This small molecule binds to this protein.
Small molecule (SMILES): CNC(=O)c1cc(Oc2ccc(NC(=O)Nc3cc(C(C)(C)C)nn3-c3ccc4ncccc4c3)c(F)c2)ccn1

Binding-site contacts:
Ligand atom C76 contacts residue ALA1950 of chain 1.B at 3.3 Å (hydrophobic).
Ligand atom N56 contacts residue ASP2017 of chain 1.B at 3.5 Å (salt-bridge).
Ligand atom N56 contacts residue GLU1920 of chain 1.B at 3.2 Å (salt-bridge).
Ligand atom O72 contacts residue GLY1886 of chain 1.B at 3.4 Å (h-bond).
Ligand atom F68 contacts residue LEU1945 of chain 1.B at 3.1 Å.
Ligand atom N50 contacts residue ASP2017 of chain 1.B at 3.6 Å.
Ligand atom O63 contacts residue ALA2016 of chain 1.B at 3.4 Å.
Ligand atom C13 contacts residue GLY2019 of chain 1.B at 3.5 Å.
Ligand atom N10 contacts residue GLU1920 of chain 1.B at 3.1 Å (salt-bridge).
Ligand atom C85 contacts residue LEU1932 of chain 1.B at 3.7 Å (hydrophobic).
Ligand atom C85 contacts residue LEU1927 of chain 1.B at 3.7 Å (hydrophobic).
Ligand atom C22 contacts residue LEU2001 of chain 1.B at 3.7 Å (hydrophobic).
Ligand atom C58 contacts residue ASP2017 of chain 1.B at 3.3 Å.
Ligand atom F68 contacts residue MET1947 of chain 1.B at 3.2 Å.
Ligand atom C35 contacts residue TYR2018 of chain 1.B at 3.4 Å (hydrophobic).
Ligand atom C76 contacts residue GLY1886 of chain 1.B at 3.7 Å.
Ligand atom C47 contacts residue ASP2017 of chain 1.B at 3.6 Å.
Ligand atom C4 contacts residue GLU1920 of chain 1.B at 3.1 Å.
Ligand atom C6 contacts residue GLU1920 of chain 1.B at 3.1 Å.
Ligand atom O63 contacts residue ASP2017 of chain 1.B at 2.9 Å (salt-bridge).
Ligand atom C22 contacts residue GLU1948 of chain 1.B at 3.5 Å.
Ligand atom N49 contacts residue ASP2017 of chain 1.B at 3.6 Å.
Ligand atom C25 contacts residue VAL1893 of chain 1.B at 3.7 Å (hydrophobic).
Ligand atom C6 contacts residue ASP2017 of chain 1.B at 3.4 Å.
Ligand atom C83 contacts residue LEU1985 of chain 1.B at 3.7 Å (hydrophobic).
Ligand atom C14 contacts residue GLU1920 of chain 1.B at 3.6 Å.
Ligand atom C9 contacts residue GLU1920 of chain 1.B at 3.4 Å.
Ligand atom O72 contacts residue PHE1890 of chain 1.B at 3.3 Å.
Ligand atom O65 contacts residue VAL1893 of chain 1.B at 3.7 Å.
Ligand atom C2 contacts residue GLU1920 of chain 1.B at 3.5 Å.
Ligand atom N74 contacts residue ALA1950 of chain 1.B at 3.0 Å (h-bond).
Ligand atom C38 contacts residue MET1947 of chain 1.B at 3.7 Å (hydrophobic).
Ligand atom C3 contacts residue GLU1920 of chain 1.B at 3.4 Å.
Ligand atom N23 contacts residue ALA1950 of chain 1.B at 3.5 Å (h-bond).
Ligand atom C1 contacts residue GLU1920 of chain 1.B at 3.3 Å.
Ligand atom N74 contacts residue LEU1949 of chain 1.B at 3.4 Å.
Ligand atom C5 contacts residue GLU1920 of chain 1.B at 3.2 Å.
Ligand atom F68 contacts residue LYS1906 of chain 1.B at 3.6 Å.
Ligand atom C13 contacts residue GLU1920 of chain 1.B at 3.6 Å.
Ligand atom C81 contacts residue TYR1992 of chain 1.B at 3.7 Å (hydrophobic).

Sequence of chain 1.B:
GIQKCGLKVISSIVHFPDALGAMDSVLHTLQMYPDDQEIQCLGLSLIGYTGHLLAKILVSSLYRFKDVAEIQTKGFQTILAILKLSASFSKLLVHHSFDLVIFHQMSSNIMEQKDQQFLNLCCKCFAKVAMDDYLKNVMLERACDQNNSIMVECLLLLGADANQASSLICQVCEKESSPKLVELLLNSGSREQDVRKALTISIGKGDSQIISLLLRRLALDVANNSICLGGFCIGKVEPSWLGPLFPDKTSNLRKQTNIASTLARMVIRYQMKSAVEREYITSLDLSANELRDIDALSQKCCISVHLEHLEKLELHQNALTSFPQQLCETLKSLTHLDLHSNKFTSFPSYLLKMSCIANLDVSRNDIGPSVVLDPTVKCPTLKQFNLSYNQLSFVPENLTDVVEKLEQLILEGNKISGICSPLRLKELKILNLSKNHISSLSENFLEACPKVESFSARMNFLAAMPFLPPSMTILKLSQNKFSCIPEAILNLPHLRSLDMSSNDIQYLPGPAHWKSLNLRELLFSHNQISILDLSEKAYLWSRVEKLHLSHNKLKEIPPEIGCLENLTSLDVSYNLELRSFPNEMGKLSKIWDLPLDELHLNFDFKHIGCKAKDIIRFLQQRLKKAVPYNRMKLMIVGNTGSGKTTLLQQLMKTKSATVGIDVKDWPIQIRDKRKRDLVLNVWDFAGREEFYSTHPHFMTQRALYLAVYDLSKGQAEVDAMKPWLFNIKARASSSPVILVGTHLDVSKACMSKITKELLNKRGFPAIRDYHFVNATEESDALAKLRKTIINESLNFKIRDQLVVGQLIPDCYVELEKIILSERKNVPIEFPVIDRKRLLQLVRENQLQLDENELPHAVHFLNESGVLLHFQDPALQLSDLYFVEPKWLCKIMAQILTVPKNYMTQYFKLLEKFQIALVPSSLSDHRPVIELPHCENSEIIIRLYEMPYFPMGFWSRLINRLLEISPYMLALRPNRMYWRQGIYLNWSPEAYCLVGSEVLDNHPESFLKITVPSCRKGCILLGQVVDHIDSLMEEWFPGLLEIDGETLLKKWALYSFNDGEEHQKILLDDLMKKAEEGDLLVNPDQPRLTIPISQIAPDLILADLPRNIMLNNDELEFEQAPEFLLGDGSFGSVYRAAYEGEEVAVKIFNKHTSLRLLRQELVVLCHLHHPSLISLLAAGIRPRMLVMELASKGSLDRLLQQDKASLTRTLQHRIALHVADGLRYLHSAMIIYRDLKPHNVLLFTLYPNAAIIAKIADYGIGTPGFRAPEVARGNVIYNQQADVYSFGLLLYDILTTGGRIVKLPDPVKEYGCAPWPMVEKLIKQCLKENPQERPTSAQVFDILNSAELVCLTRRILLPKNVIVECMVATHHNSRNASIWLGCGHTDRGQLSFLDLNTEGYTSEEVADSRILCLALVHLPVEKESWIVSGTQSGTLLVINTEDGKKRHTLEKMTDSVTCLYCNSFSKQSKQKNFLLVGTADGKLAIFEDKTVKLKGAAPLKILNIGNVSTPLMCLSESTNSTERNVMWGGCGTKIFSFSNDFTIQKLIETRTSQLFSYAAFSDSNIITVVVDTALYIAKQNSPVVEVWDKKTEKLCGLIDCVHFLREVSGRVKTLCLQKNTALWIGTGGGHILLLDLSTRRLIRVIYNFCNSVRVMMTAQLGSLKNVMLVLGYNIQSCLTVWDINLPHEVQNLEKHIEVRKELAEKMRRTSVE